A protein and the small-molecule ligand that binds it are described below.
Small molecule (SMILES): CC(=O)N[C@H]1[C@H](O[C@H]2[C@H](O)[C@@H](NC(C)=O)CO[C@@H]2CO)O[C@H](CO)[C@@H](O[C@@H]2O[C@H](CO)[C@@H](O)[C@H](O)[C@@H]2O)[C@@H]1O

Binding-site contacts:
Ligand atom C5 contacts residue ASN64 of chain 2.A at 3.7 Å.
Ligand atom C3 contacts residue ASN64 of chain 2.A at 3.8 Å.
Ligand atom O7 contacts residue TRP359 of chain 2.A at 4.3 Å.
Ligand atom C4 contacts residue ASN64 of chain 2.A at 4.2 Å.
Ligand atom O5 contacts residue ASN64 of chain 2.A at 2.4 Å (h-bond).
Ligand atom C5 contacts residue TRP359 of chain 2.A at 4.1 Å (hydrophobic).
Ligand atom C1 contacts residue TRP359 of chain 2.A at 3.9 Å (hydrophobic).
Ligand atom O7 contacts residue ASN64 of chain 2.A at 3.7 Å.
Ligand atom N2 contacts residue TRP359 of chain 2.A at 3.5 Å (h-bond).
Ligand atom C2 contacts residue TRP359 of chain 2.A at 4.2 Å (hydrophobic).
Ligand atom N2 contacts residue ASN64 of chain 2.A at 2.8 Å (h-bond).
Ligand atom O4 contacts residue TRP359 of chain 2.A at 4.0 Å.
Ligand atom C4 contacts residue TRP359 of chain 2.A at 4.4 Å (hydrophobic).
Ligand atom C8 contacts residue TRP359 of chain 2.A at 3.8 Å (hydrophobic).
Ligand atom O3 contacts residue TRP359 of chain 2.A at 4.3 Å.
Ligand atom C7 contacts residue ASN64 of chain 2.A at 3.5 Å.
Ligand atom C3 contacts residue TRP359 of chain 2.A at 3.8 Å (hydrophobic).
Ligand atom C1 contacts residue ASN64 of chain 2.A at 1.4 Å.
Ligand atom C7 contacts residue TRP359 of chain 2.A at 4.2 Å (hydrophobic).
Ligand atom C2 contacts residue ASN64 of chain 2.A at 2.4 Å.

Sequence of chain 2.A:
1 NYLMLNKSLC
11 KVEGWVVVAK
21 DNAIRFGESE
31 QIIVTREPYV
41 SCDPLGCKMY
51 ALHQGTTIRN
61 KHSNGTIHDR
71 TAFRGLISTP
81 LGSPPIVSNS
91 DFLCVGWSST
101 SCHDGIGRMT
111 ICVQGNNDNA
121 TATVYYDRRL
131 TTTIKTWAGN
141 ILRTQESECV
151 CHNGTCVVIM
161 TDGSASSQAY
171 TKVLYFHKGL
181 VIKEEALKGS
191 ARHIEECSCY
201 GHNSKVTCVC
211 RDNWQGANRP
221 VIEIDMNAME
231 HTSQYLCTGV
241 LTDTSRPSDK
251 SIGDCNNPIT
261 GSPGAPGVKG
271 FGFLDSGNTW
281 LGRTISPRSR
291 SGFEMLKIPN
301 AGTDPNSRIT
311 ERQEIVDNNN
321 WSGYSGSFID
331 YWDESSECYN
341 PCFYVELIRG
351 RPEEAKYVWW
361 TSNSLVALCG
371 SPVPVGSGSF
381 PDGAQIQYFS